Sequence of chain 1.A:
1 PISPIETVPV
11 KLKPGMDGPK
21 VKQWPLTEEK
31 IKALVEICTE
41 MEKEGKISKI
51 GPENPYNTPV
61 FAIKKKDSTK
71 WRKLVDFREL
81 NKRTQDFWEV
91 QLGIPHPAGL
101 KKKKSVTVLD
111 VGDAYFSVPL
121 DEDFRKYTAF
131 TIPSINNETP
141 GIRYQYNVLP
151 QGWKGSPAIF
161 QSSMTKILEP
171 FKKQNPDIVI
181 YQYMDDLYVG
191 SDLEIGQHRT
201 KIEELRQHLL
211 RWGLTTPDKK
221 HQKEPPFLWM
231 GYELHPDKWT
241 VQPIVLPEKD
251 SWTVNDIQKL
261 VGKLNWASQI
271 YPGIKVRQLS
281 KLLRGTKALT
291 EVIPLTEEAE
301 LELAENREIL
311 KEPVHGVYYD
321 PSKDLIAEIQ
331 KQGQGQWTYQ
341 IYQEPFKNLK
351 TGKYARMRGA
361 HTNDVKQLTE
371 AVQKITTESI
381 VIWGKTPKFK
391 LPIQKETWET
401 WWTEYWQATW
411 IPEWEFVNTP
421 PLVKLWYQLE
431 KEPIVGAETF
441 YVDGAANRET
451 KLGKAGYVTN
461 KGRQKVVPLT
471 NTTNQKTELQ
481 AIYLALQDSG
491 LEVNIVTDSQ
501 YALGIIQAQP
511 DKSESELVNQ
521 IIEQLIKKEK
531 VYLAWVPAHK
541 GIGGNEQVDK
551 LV

Binding-site contacts:
Ligand atom N5 contacts residue LEU100 of chain 1.A at 4.0 Å.
Ligand atom C2 contacts residue TYR181 of chain 1.A at 3.5 Å (hydrophobic).
Ligand atom C5 contacts residue TYR181 of chain 1.A at 3.6 Å (hydrophobic).
Ligand atom N6 contacts residue PRO236 of chain 1.A at 4.0 Å.
Ligand atom N6 contacts residue VAL106 of chain 1.A at 3.8 Å.
Ligand atom C17 contacts residue VAL106 of chain 1.A at 3.8 Å (hydrophobic).
Ligand atom C15 contacts residue HIS235 of chain 1.A at 3.6 Å.
Ligand atom CL6 contacts residue TYR188 of chain 1.A at 3.4 Å.
Ligand atom N6 contacts residue PHE227 of chain 1.A at 3.0 Å.
Ligand atom N5 contacts residue LYS103 of chain 1.A at 3.3 Å.
Ligand atom C16 contacts residue LEU100 of chain 1.A at 4.0 Å (hydrophobic).
Ligand atom N3 contacts residue VAL179 of chain 1.A at 3.0 Å.
Ligand atom C6 contacts residue TYR188 of chain 1.A at 3.8 Å (hydrophobic).
Ligand atom C6 contacts residue TYR181 of chain 1.A at 3.7 Å (hydrophobic).
Ligand atom C11 contacts residue LYS103 of chain 1.A at 3.8 Å.
Ligand atom S2 contacts residue LYS103 of chain 1.A at 3.9 Å.
Ligand atom CL6 contacts residue GLY190 of chain 1.A at 3.8 Å.
Ligand atom C9 contacts residue LEU100 of chain 1.A at 3.6 Å (hydrophobic).
Ligand atom C17 contacts residue LEU234 of chain 1.A at 4.0 Å (hydrophobic).
Ligand atom C13 contacts residue VAL106 of chain 1.A at 3.3 Å (hydrophobic).
Ligand atom C8 contacts residue VAL179 of chain 1.A at 3.9 Å (hydrophobic).
Ligand atom C11 contacts residue LYS101 of chain 1.A at 3.8 Å.
Ligand atom C3 contacts residue TYR181 of chain 1.A at 3.2 Å (hydrophobic).
Ligand atom C4 contacts residue TYR181 of chain 1.A at 3.3 Å (hydrophobic).
Ligand atom N6 contacts residue HIS235 of chain 1.A at 3.7 Å.
Ligand atom C14 contacts residue VAL106 of chain 1.A at 3.8 Å (hydrophobic).
Ligand atom N6 contacts residue LEU234 of chain 1.A at 3.2 Å (h-bond).
Ligand atom C2 contacts residue LEU100 of chain 1.A at 4.0 Å (hydrophobic).
Ligand atom C1 contacts residue TYR181 of chain 1.A at 3.5 Å (hydrophobic).
Ligand atom N5 contacts residue LYS101 of chain 1.A at 3.0 Å (salt-bridge).
Ligand atom N1 contacts residue LEU100 of chain 1.A at 3.4 Å.
Ligand atom C5 contacts residue TYR188 of chain 1.A at 3.3 Å (hydrophobic).
Ligand atom C4 contacts residue TYR188 of chain 1.A at 3.9 Å (hydrophobic).
Ligand atom CL2 contacts residue LEU100 of chain 1.A at 3.2 Å.
Ligand atom S2 contacts residue LYS101 of chain 1.A at 3.4 Å (salt-bridge).
Ligand atom C9 contacts residue LYS101 of chain 1.A at 3.9 Å.
Ligand atom C17 contacts residue HIS235 of chain 1.A at 3.8 Å.
Ligand atom C16 contacts residue TYR318 of chain 1.A at 3.2 Å (hydrophobic).
Ligand atom C15 contacts residue TYR318 of chain 1.A at 2.9 Å (hydrophobic).
Ligand atom C7 contacts residue TYR181 of chain 1.A at 3.8 Å (hydrophobic).

Sequence of chain 1.B:
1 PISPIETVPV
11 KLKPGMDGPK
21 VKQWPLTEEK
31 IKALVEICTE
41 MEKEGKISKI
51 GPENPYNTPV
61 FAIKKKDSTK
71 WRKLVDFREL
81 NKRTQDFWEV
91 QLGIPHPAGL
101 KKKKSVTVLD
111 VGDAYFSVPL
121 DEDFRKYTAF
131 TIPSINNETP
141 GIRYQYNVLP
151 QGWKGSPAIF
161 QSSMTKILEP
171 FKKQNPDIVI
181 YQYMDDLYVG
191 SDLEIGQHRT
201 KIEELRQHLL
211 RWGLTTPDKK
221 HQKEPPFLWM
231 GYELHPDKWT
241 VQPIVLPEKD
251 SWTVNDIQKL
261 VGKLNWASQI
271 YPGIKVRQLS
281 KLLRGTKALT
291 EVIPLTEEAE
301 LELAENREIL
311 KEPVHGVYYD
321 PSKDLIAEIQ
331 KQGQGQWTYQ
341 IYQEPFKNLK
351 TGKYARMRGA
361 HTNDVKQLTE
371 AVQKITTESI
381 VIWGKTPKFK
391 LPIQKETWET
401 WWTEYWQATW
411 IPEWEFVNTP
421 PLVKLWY

A protein and the small-molecule ligand that binds it are described below.
Small molecule (SMILES): N#Cc1ccc(NC(=S)NC(=N)Cc2c(Cl)cccc2Cl)cc1